Binding-site contacts:
Ligand atom CAE contacts residue PRO41 of chain 1.A at 4.0 Å (hydrophobic).
Ligand atom CAK contacts residue ILE105 of chain 1.A at 3.7 Å (hydrophobic).
Ligand atom CAO contacts residue ILE105 of chain 1.A at 4.3 Å (hydrophobic).
Ligand atom CAB contacts residue LEU51 of chain 1.A at 4.1 Å (hydrophobic).
Ligand atom CAO contacts residue LEU53 of chain 1.A at 4.2 Å (hydrophobic).
Ligand atom CAB contacts residue PRO41 of chain 1.A at 3.8 Å (hydrophobic).
Ligand atom CAI contacts residue LEU51 of chain 1.A at 3.8 Å (hydrophobic).
Ligand atom CAS contacts residue MET108 of chain 1.A at 3.5 Å (hydrophobic).
Ligand atom NAM contacts residue ILE105 of chain 1.A at 4.2 Å.
Ligand atom CAP contacts residue LEU53 of chain 1.A at 3.8 Å (hydrophobic).
Ligand atom CAH contacts residue ILE105 of chain 1.A at 3.9 Å (hydrophobic).
Ligand atom CAK contacts residue VAL46 of chain 1.A at 4.1 Å (hydrophobic).
Ligand atom CAP contacts residue ASN99 of chain 1.A at 3.5 Å.
Ligand atom CAI contacts residue PRO41 of chain 1.A at 3.9 Å (hydrophobic).
Ligand atom CAA contacts residue GLN44 of chain 1.A at 3.7 Å.
Ligand atom CAS contacts residue ILE105 of chain 1.A at 4.0 Å (hydrophobic).
Ligand atom NAM contacts residue ASN99 of chain 1.A at 3.8 Å.
Ligand atom CAA contacts residue PRO41 of chain 1.A at 4.2 Å (hydrophobic).
Ligand atom CAA contacts residue TRP40 of chain 1.A at 4.3 Å (hydrophobic).
Ligand atom CAL contacts residue PRO41 of chain 1.A at 3.6 Å (hydrophobic).
Ligand atom CAO contacts residue ASN99 of chain 1.A at 3.9 Å.
Ligand atom CAL contacts residue ILE105 of chain 1.A at 3.7 Å (hydrophobic).
Ligand atom CAL contacts residue VAL46 of chain 1.A at 3.9 Å (hydrophobic).
Ligand atom CAS contacts residue ASP104 of chain 1.A at 4.1 Å.
Ligand atom CAJ contacts residue ILE105 of chain 1.A at 3.9 Å (hydrophobic).
Ligand atom OAN contacts residue ASN99 of chain 1.A at 3.2 Å (h-bond).
Ligand atom CAD contacts residue TRP40 of chain 1.A at 4.2 Å (hydrophobic).
Ligand atom OAC contacts residue TRP40 of chain 1.A at 3.5 Å.
Ligand atom CAE contacts residue TRP40 of chain 1.A at 3.9 Å (hydrophobic).
Ligand atom NAM contacts residue VAL46 of chain 1.A at 4.0 Å.
Ligand atom CAF contacts residue ILE105 of chain 1.A at 4.1 Å (hydrophobic).
Ligand atom OAN contacts residue TYR56 of chain 1.A at 4.1 Å.
Ligand atom CAD contacts residue PRO41 of chain 1.A at 3.6 Å (hydrophobic).
Ligand atom OAC contacts residue LEU51 of chain 1.A at 4.1 Å.
Ligand atom NAM contacts residue TYR56 of chain 1.A at 4.2 Å.
Ligand atom OAN contacts residue TYR98 of chain 1.A at 4.1 Å.
Ligand atom OAC contacts residue PRO41 of chain 1.A at 3.9 Å.
Ligand atom CAD contacts residue LEU51 of chain 1.A at 4.3 Å (hydrophobic).
Ligand atom CAG contacts residue ILE105 of chain 1.A at 3.6 Å (hydrophobic).
Ligand atom CAL contacts residue PHE42 of chain 1.A at 4.3 Å (hydrophobic).

Sequence of chain 1.A:
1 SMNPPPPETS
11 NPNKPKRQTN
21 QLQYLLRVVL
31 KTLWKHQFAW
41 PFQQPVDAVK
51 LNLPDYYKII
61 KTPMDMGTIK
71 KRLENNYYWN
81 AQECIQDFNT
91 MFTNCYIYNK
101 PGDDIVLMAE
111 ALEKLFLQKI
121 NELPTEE

The protein below binds the small molecule below.
Small molecule (SMILES): CCOc1cc(-c2c(C)noc2C)cc([C@@H](C)O)c1